Binding-site contacts:
Ligand atom C4 contacts residue ASN153 of chain 6.E at 4.2 Å.
Ligand atom C3 contacts residue HIS149 of chain 6.E at 4.5 Å.
Ligand atom O7 contacts residue HIS149 of chain 6.E at 3.6 Å.
Ligand atom C7 contacts residue ASN153 of chain 6.E at 3.3 Å.
Ligand atom N2 contacts residue ASN153 of chain 6.E at 2.9 Å (h-bond).
Ligand atom C8 contacts residue ASN153 of chain 6.E at 4.0 Å.
Ligand atom C3 contacts residue ASN153 of chain 6.E at 3.8 Å.
Ligand atom C5 contacts residue HIS158 of chain 6.E at 4.2 Å.
Ligand atom O5 contacts residue ASN153 of chain 6.E at 2.3 Å (h-bond).
Ligand atom O6 contacts residue ASN153 of chain 6.E at 4.5 Å.
Ligand atom O5 contacts residue THR155 of chain 6.E at 4.3 Å.
Ligand atom O5 contacts residue HIS149 of chain 6.E at 3.5 Å (h-bond).
Ligand atom C1 contacts residue THR155 of chain 6.E at 4.0 Å.
Ligand atom C1 contacts residue HIS149 of chain 6.E at 3.6 Å.
Ligand atom O5 contacts residue HIS158 of chain 6.E at 3.1 Å (h-bond).
Ligand atom C5 contacts residue ASN153 of chain 6.E at 3.6 Å.
Ligand atom C8 contacts residue GLY102 of chain 6.C at 3.3 Å.
Ligand atom C1 contacts residue HIS158 of chain 6.E at 3.9 Å.
Ligand atom C2 contacts residue HIS149 of chain 6.E at 3.7 Å.
Ligand atom C1 contacts residue ASN153 of chain 6.E at 1.4 Å.
Ligand atom O6 contacts residue HIS158 of chain 6.E at 2.8 Å (h-bond).
Ligand atom O7 contacts residue ASN153 of chain 6.E at 3.3 Å (h-bond).
Ligand atom O3 contacts residue HIS149 of chain 6.E at 4.2 Å.
Ligand atom C7 contacts residue HIS149 of chain 6.E at 4.5 Å.
Ligand atom C5 contacts residue HIS149 of chain 6.E at 4.4 Å.
Ligand atom C6 contacts residue HIS149 of chain 6.E at 4.2 Å.
Ligand atom C4 contacts residue HIS149 of chain 6.E at 4.4 Å.
Ligand atom C6 contacts residue HIS158 of chain 6.E at 4.0 Å.
Ligand atom O6 contacts residue GLY156 of chain 6.E at 4.5 Å.
Ligand atom O6 contacts residue HIS149 of chain 6.E at 3.0 Å (h-bond).
Ligand atom C2 contacts residue ASN153 of chain 6.E at 2.4 Å.

Sequence of chain 6.C:
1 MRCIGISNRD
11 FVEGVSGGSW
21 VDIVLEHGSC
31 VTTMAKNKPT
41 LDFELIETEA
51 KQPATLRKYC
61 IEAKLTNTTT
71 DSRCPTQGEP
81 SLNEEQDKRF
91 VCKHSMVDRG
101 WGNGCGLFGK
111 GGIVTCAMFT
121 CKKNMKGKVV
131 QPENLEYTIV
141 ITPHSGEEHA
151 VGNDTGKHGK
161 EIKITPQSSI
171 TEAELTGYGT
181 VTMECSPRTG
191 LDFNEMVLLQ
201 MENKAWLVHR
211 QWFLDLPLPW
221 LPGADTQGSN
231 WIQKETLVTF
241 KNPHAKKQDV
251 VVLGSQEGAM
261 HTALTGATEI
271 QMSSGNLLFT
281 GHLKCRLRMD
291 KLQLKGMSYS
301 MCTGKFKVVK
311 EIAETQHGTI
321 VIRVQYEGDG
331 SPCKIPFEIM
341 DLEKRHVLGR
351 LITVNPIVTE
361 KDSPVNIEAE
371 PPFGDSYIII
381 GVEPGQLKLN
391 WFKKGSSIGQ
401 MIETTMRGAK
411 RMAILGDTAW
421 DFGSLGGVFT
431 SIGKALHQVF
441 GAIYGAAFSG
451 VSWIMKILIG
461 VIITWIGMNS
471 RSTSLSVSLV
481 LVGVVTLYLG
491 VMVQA

A protein and the small-molecule ligand that binds it are described below.
Small molecule (SMILES): CC(=O)N[C@H]1[C@H](O[C@H]2[C@H](O)[C@@H](NC(C)=O)CO[C@@H]2CO)O[C@H](CO)[C@@H](O)[C@@H]1O

Sequence of chain 6.E:
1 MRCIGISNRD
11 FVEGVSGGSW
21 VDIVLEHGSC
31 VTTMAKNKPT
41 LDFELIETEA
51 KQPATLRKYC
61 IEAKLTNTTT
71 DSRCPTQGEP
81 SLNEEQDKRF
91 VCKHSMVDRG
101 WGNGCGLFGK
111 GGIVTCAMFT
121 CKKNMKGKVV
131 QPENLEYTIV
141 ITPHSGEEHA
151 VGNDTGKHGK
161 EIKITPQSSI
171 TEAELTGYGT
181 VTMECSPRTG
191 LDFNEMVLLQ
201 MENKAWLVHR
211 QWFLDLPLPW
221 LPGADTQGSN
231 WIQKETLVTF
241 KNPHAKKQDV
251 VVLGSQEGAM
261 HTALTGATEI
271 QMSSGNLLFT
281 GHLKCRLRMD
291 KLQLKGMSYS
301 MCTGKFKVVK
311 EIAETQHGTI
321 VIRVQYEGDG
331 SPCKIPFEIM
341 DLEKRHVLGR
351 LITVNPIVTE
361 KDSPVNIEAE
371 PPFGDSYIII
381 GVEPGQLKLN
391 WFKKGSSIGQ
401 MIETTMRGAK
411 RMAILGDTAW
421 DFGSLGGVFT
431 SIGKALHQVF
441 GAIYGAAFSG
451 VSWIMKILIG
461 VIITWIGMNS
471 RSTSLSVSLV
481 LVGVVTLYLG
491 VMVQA